Binding-site contacts:
Ligand atom CG1 contacts residue LYS50 of chain 1.I at 3.5 Å.
Ligand atom C3 contacts residue 5AD1 of chain 1.IA at 3.5 Å.
Ligand atom C2 contacts residue CYS80 of chain 1.I at 3.7 Å (hydrophobic).
Ligand atom C1 contacts residue 5AD1 of chain 1.IA at 3.6 Å.
Ligand atom C8 contacts residue SER312 of chain 1.I at 3.4 Å.
Ligand atom O contacts residue THR51 of chain 1.I at 3.3 Å.
Ligand atom O contacts residue ARG271 of chain 1.I at 3.7 Å.
Ligand atom CG1 contacts residue THR51 of chain 1.I at 3.3 Å.
Ligand atom CA contacts residue GLY79 of chain 1.I at 3.4 Å.
Ligand atom NZ contacts residue GLY79 of chain 1.I at 3.5 Å (h-bond).
Ligand atom CB contacts residue GLY79 of chain 1.I at 3.7 Å.
Ligand atom CA contacts residue THR51 of chain 1.I at 3.2 Å.
Ligand atom CB contacts residue GLY79 of chain 1.I at 3.7 Å.
Ligand atom C4 contacts residue CYS80 of chain 1.I at 3.7 Å (hydrophobic).
Ligand atom C6 contacts residue F3S1 of chain 1.GA at 3.5 Å.
Ligand atom S6 contacts residue CYS75 of chain 1.I at 3.5 Å.
Ligand atom C2 contacts residue ALA78 of chain 1.I at 3.5 Å (hydrophobic).
Ligand atom CG1 contacts residue ILE49 of chain 1.I at 3.6 Å (hydrophobic).
Ligand atom C4 contacts residue 5AD1 of chain 1.IA at 3.4 Å.
Ligand atom C contacts residue GLY79 of chain 1.I at 3.7 Å.
Ligand atom O contacts residue LYS45 of chain 1.I at 3.3 Å.
Ligand atom CB contacts residue THR51 of chain 1.I at 3.1 Å.
Ligand atom C3 contacts residue ARG310 of chain 1.I at 3.5 Å.
Ligand atom C5 contacts residue 5AD1 of chain 1.IA at 3.4 Å.
Ligand atom O contacts residue LYS50 of chain 1.I at 3.3 Å.
Ligand atom NZ contacts residue ALA78 of chain 1.I at 2.9 Å (h-bond).
Ligand atom S6 contacts residue F3S1 of chain 1.GA at 2.3 Å.
Ligand atom C7 contacts residue SER312 of chain 1.I at 3.6 Å.
Ligand atom C5 contacts residue ARG310 of chain 1.I at 3.7 Å.
Ligand atom O1 contacts residue 5AD1 of chain 1.IA at 3.4 Å (h-bond).
Ligand atom C1 contacts residue ALA78 of chain 1.I at 3.7 Å (hydrophobic).
Ligand atom O contacts residue THR51 of chain 1.I at 3.0 Å (h-bond).
Ligand atom CE contacts residue 5AD1 of chain 1.IA at 3.5 Å.
Ligand atom C6 contacts residue VAL74 of chain 1.I at 3.6 Å (hydrophobic).
Ligand atom S6 contacts residue CYS80 of chain 1.I at 3.5 Å.
Ligand atom O1 contacts residue ARG310 of chain 1.I at 2.8 Å (salt-bridge).
Ligand atom C5 contacts residue F3S1 of chain 1.GA at 3.7 Å.
Ligand atom CG contacts residue LEU270 of chain 1.I at 3.7 Å (hydrophobic).
Ligand atom CG2 contacts residue PRO81 of chain 1.I at 3.7 Å (hydrophobic).
Ligand atom N contacts residue GLY79 of chain 1.I at 3.0 Å (h-bond).

Sequence of chain 1.I:
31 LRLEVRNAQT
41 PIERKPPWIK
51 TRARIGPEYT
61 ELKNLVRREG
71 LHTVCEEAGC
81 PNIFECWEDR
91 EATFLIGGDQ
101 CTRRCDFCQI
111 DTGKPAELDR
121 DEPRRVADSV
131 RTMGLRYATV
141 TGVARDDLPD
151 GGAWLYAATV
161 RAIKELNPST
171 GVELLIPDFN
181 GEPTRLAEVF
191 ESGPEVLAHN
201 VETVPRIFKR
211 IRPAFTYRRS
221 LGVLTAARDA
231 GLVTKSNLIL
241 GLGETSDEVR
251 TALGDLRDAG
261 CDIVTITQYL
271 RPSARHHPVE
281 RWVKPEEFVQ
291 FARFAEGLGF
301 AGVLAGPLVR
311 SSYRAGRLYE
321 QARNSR

The small molecule below binds the protein below.
Small molecule (SMILES): CC[C@H](S)CCCCC(=O)NCCCC[C@H](NC(=O)[C@H](C)N)C(=O)N[C@@H](CO)C(=O)N[C@H](C(=O)N[C@@H](CO)C(=O)N[C@@H](C)C=O)C(C)C